Binding-site contacts:
Ligand atom C7 contacts residue ASN249 of chain 1.A at 3.4 Å.
Ligand atom C4 contacts residue ASN249 of chain 1.A at 4.2 Å.
Ligand atom C1 contacts residue LYS372 of chain 1.A at 3.7 Å.
Ligand atom C3 contacts residue ASN249 of chain 1.A at 3.8 Å.
Ligand atom O5 contacts residue ASN249 of chain 1.A at 2.3 Å (h-bond).
Ligand atom O5 contacts residue LYS372 of chain 1.A at 3.4 Å.
Ligand atom O6 contacts residue ASN249 of chain 1.A at 4.5 Å.
Ligand atom C5 contacts residue LYS372 of chain 1.A at 3.7 Å.
Ligand atom O7 contacts residue ASN249 of chain 1.A at 4.2 Å.
Ligand atom O6 contacts residue GLU370 of chain 1.A at 4.1 Å.
Ligand atom C6 contacts residue ARG377 of chain 1.A at 3.7 Å.
Ligand atom O5 contacts residue GLU370 of chain 1.A at 4.0 Å.
Ligand atom N2 contacts residue ASN249 of chain 1.A at 2.7 Å (h-bond).
Ligand atom C2 contacts residue ASN249 of chain 1.A at 2.5 Å.
Ligand atom C5 contacts residue ASN249 of chain 1.A at 3.7 Å.
Ligand atom O6 contacts residue ARG377 of chain 1.A at 2.6 Å (salt-bridge).
Ligand atom C1 contacts residue ASN249 of chain 1.A at 1.4 Å.
Ligand atom O6 contacts residue LYS372 of chain 1.A at 3.5 Å.
Ligand atom C6 contacts residue LYS372 of chain 1.A at 4.1 Å.
Ligand atom C8 contacts residue ASN249 of chain 1.A at 3.6 Å.

This protein binds this small molecule.
Small molecule (SMILES): CC(=O)N[C@@H]1[C@@H](O)[C@H](O)[C@@H](CO)O[C@H]1O

Sequence of chain 1.A:
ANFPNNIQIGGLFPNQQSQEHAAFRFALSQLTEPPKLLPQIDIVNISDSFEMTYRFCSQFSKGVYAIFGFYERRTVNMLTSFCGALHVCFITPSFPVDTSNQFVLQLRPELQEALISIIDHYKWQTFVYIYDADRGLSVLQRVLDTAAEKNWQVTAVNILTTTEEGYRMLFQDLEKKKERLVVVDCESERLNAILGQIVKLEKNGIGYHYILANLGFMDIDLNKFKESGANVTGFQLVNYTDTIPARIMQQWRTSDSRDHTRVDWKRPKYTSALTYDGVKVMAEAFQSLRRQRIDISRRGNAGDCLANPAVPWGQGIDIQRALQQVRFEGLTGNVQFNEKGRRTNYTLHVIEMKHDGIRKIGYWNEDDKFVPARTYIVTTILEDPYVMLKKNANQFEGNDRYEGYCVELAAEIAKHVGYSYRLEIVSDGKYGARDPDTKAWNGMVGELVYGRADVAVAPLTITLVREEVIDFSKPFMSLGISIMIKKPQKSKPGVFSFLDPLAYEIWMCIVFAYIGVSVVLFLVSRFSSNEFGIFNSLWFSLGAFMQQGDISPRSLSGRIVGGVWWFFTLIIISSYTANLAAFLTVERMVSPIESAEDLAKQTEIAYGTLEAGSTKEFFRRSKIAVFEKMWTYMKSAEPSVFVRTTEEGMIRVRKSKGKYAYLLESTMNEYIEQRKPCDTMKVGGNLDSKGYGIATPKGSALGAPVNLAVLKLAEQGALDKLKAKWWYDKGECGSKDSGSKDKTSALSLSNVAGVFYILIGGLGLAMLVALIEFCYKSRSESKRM